A protein and the small-molecule ligand that binds it are described below.
Small molecule (SMILES): Nc1ncnc2c1ncn2[C@H]1C[C@H](O)[C@@H](COP(=O)(O)O)O1

Binding-site contacts:
Ligand atom C1' contacts residue PRO416 of chain 1.BA at 4.3 Å (hydrophobic).
Ligand atom N1 contacts residue PRO416 of chain 1.BA at 3.1 Å (h-bond).
Ligand atom N3 contacts residue PRO416 of chain 1.BA at 3.5 Å.
Ligand atom C8 contacts residue PRO205 of chain 1.BA at 4.3 Å (hydrophobic).
Ligand atom C5 contacts residue PRO205 of chain 1.BA at 3.6 Å (hydrophobic).
Ligand atom C8 contacts residue HIS415 of chain 1.BA at 3.6 Å.
Ligand atom C5' contacts residue DC1 of chain 1.KD at 3.1 Å.
Ligand atom N1 contacts residue VAL204 of chain 1.BA at 4.4 Å.
Ligand atom N9 contacts residue HIS415 of chain 1.BA at 4.2 Å.
Ligand atom OP1 contacts residue DC1 of chain 1.KD at 2.5 Å (h-bond).
Ligand atom C6 contacts residue PRO205 of chain 1.BA at 3.7 Å (hydrophobic).
Ligand atom N7 contacts residue HIS415 of chain 1.BA at 3.6 Å.
Ligand atom OP1 contacts residue LYS426 of chain 1.M at 4.5 Å.
Ligand atom N6 contacts residue PRO205 of chain 1.BA at 3.9 Å.
Ligand atom C2 contacts residue PRO416 of chain 1.BA at 3.1 Å (hydrophobic).
Ligand atom C2 contacts residue GLY424 of chain 1.BA at 4.2 Å.
Ligand atom N6 contacts residue ASN394 of chain 1.BA at 4.0 Å.
Ligand atom P contacts residue DC1 of chain 1.KD at 1.6 Å.
Ligand atom N7 contacts residue PRO205 of chain 1.BA at 3.7 Å.
Ligand atom C4 contacts residue PRO416 of chain 1.BA at 4.1 Å (hydrophobic).
Ligand atom N1 contacts residue PRO205 of chain 1.BA at 4.4 Å.
Ligand atom N6 contacts residue PRO416 of chain 1.BA at 4.3 Å.
Ligand atom C5 contacts residue PRO416 of chain 1.BA at 4.2 Å (hydrophobic).
Ligand atom OP2 contacts residue DC1 of chain 1.KD at 2.5 Å (h-bond).
Ligand atom C2' contacts residue HIS415 of chain 1.BA at 4.3 Å.
Ligand atom N6 contacts residue SER417 of chain 1.BA at 4.3 Å.
Ligand atom N9 contacts residue PRO416 of chain 1.BA at 4.4 Å.
Ligand atom C4 contacts residue PRO205 of chain 1.BA at 4.2 Å (hydrophobic).
Ligand atom N1 contacts residue GLY424 of chain 1.BA at 4.1 Å.
Ligand atom C5 contacts residue HIS415 of chain 1.BA at 4.4 Å.
Ligand atom C6 contacts residue PRO416 of chain 1.BA at 3.7 Å (hydrophobic).
Ligand atom O5' contacts residue DC1 of chain 1.KD at 2.5 Å (h-bond).
Ligand atom C4' contacts residue DC1 of chain 1.KD at 4.5 Å.

Sequence of chain 1.BA:
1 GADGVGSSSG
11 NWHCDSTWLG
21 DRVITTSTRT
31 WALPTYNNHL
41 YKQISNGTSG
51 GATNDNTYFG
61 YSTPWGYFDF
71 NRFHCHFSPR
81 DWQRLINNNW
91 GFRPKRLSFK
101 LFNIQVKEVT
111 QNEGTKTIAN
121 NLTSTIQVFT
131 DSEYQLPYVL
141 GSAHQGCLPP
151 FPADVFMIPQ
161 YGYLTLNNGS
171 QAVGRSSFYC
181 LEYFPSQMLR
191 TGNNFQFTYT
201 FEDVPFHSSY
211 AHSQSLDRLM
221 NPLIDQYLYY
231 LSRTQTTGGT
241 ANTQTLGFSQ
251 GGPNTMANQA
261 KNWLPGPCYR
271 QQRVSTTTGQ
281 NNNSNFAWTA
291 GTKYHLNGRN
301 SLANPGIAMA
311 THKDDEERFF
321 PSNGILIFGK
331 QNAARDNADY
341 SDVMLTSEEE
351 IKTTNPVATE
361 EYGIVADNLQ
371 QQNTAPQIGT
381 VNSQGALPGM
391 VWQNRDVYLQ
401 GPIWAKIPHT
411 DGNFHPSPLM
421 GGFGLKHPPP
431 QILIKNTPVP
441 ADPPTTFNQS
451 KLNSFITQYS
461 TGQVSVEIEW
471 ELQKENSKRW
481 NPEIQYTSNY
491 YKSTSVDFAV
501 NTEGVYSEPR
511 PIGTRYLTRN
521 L

Sequence of chain 1.M:
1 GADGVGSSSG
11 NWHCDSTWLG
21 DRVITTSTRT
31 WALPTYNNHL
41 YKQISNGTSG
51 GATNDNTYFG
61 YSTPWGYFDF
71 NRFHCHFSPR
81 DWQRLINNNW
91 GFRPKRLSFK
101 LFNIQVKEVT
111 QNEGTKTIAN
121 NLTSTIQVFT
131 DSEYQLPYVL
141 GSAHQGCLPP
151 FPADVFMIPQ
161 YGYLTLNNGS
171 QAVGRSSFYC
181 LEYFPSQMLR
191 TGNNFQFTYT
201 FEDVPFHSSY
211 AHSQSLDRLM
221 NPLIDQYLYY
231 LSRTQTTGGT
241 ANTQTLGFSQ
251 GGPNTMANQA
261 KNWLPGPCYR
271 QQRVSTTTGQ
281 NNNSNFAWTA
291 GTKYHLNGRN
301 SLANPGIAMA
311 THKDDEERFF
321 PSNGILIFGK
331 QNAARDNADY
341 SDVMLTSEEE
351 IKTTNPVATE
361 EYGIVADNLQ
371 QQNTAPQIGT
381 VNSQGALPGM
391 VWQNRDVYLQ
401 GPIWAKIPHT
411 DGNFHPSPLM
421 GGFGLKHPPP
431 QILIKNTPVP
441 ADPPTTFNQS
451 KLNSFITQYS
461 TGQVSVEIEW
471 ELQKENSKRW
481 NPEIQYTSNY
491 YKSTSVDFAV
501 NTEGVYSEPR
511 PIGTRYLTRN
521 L